Binding-site contacts:
Ligand atom N2 contacts residue ASN54 of chain 1.B at 3.6 Å (h-bond).
Ligand atom C6 contacts residue ASN54 of chain 1.B at 3.4 Å.
Ligand atom C1 contacts residue ASN37 of chain 1.B at 3.4 Å.
Ligand atom C8 contacts residue ASN37 of chain 1.B at 4.4 Å.
Ligand atom C3 contacts residue ASN54 of chain 1.B at 4.0 Å.
Ligand atom C6 contacts residue GLU35 of chain 1.B at 4.2 Å.
Ligand atom O5 contacts residue ASN54 of chain 1.B at 2.2 Å (h-bond).
Ligand atom C2 contacts residue ASN37 of chain 1.B at 4.2 Å.
Ligand atom C4 contacts residue ASN54 of chain 1.B at 4.2 Å.
Ligand atom O6 contacts residue ASN36 of chain 1.B at 3.3 Å (h-bond).
Ligand atom O7 contacts residue ASN37 of chain 1.B at 4.0 Å.
Ligand atom O5 contacts residue GLU35 of chain 1.B at 2.6 Å (salt-bridge).
Ligand atom O6 contacts residue GLU35 of chain 1.B at 3.7 Å.
Ligand atom C1 contacts residue ASN54 of chain 1.B at 1.4 Å.
Ligand atom O7 contacts residue GLU35 of chain 1.B at 4.2 Å.
Ligand atom C5 contacts residue ASN54 of chain 1.B at 3.3 Å.
Ligand atom C5 contacts residue GLU35 of chain 1.B at 3.7 Å.
Ligand atom O6 contacts residue ASN54 of chain 1.B at 3.7 Å.
Ligand atom O5 contacts residue ASN37 of chain 1.B at 3.6 Å (h-bond).
Ligand atom C7 contacts residue ASN37 of chain 1.B at 3.8 Å.
Ligand atom C2 contacts residue ASN54 of chain 1.B at 2.9 Å.
Ligand atom C1 contacts residue GLU35 of chain 1.B at 3.4 Å.
Ligand atom C7 contacts residue ASN54 of chain 1.B at 4.5 Å.
Ligand atom N2 contacts residue ASN37 of chain 1.B at 3.9 Å.
Ligand atom N2 contacts residue GLU53 of chain 1.B at 4.3 Å.

Sequence of chain 1.B:
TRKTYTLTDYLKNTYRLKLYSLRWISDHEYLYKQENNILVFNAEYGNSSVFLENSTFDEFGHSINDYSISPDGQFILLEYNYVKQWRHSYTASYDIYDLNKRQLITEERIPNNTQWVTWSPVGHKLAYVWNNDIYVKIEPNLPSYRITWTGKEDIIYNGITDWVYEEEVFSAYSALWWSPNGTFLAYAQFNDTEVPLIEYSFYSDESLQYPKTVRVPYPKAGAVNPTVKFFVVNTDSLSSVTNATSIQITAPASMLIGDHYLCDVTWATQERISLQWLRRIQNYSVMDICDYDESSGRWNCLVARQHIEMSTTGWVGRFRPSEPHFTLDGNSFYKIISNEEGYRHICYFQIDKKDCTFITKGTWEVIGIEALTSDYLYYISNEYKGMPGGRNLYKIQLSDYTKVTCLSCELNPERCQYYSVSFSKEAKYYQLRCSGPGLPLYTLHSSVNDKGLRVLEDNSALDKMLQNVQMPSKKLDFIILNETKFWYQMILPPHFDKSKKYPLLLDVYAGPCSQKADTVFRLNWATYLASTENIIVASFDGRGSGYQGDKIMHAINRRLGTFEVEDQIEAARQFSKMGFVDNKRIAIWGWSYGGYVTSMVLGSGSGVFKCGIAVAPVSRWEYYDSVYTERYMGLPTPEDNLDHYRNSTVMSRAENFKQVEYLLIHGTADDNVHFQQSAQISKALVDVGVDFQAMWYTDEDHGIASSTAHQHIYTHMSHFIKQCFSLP

The protein below binds the small molecule below.
Small molecule (SMILES): CC(=O)N[C@@H]1[C@@H](O)[C@H](O)[C@@H](CO)O[C@H]1O